Binding-site contacts:
Ligand atom NAT contacts residue HIS88 of chain 1.E at 3.4 Å (h-bond).
Ligand atom CAD contacts residue LEU65 of chain 1.E at 3.7 Å (hydrophobic).
Ligand atom CAF contacts residue GLU89 of chain 1.E at 3.5 Å.
Ligand atom CAD contacts residue ALA35 of chain 1.E at 3.7 Å (hydrophobic).
Ligand atom CAW contacts residue GLY91 of chain 1.E at 3.7 Å.
Ligand atom CAE contacts residue VAL16 of chain 1.E at 3.8 Å (hydrophobic).
Ligand atom CAA contacts residue ASN143 of chain 1.E at 3.6 Å.
Ligand atom CAC contacts residue LEU65 of chain 1.E at 3.7 Å (hydrophobic).
Ligand atom CAC contacts residue THR85 of chain 1.E at 3.8 Å.
Ligand atom CAF contacts residue GLY91 of chain 1.E at 3.1 Å.
Ligand atom CAY contacts residue LEU65 of chain 1.E at 3.8 Å (hydrophobic).
Ligand atom CAL contacts residue ALA35 of chain 1.E at 3.4 Å (hydrophobic).
Ligand atom CAH contacts residue GLY91 of chain 1.E at 3.5 Å.
Ligand atom CAD contacts residue THR85 of chain 1.E at 3.3 Å.
Ligand atom CAG contacts residue ASP95 of chain 1.E at 3.5 Å.
Ligand atom CAL contacts residue LEU145 of chain 1.E at 3.8 Å (hydrophobic).
Ligand atom CAB contacts residue ARG142 of chain 1.E at 3.6 Å.
Ligand atom NBE contacts residue LEU145 of chain 1.E at 3.3 Å.
Ligand atom CAJ contacts residue LEU145 of chain 1.E at 3.5 Å (hydrophobic).
Ligand atom CAB contacts residue ALA155 of chain 1.E at 3.8 Å (hydrophobic).
Ligand atom NAT contacts residue ALA35 of chain 1.E at 3.8 Å.
Ligand atom CBC contacts residue LEU145 of chain 1.E at 3.5 Å (hydrophobic).
Ligand atom NAS contacts residue VAL24 of chain 1.E at 3.7 Å.
Ligand atom CAM contacts residue HIS88 of chain 1.E at 3.3 Å.
Ligand atom CAG contacts residue VAL16 of chain 1.E at 3.8 Å (hydrophobic).
Ligand atom CAI contacts residue ALA155 of chain 1.E at 3.5 Å (hydrophobic).
Ligand atom CAG contacts residue GLY91 of chain 1.E at 3.8 Å.
Ligand atom CAE contacts residue GLY91 of chain 1.E at 3.5 Å.
Ligand atom CAE contacts residue ASP95 of chain 1.E at 3.6 Å.
Ligand atom CAV contacts residue GLY91 of chain 1.E at 3.2 Å.
Ligand atom CAX contacts residue GLY91 of chain 1.E at 3.8 Å.
Ligand atom CAF contacts residue HIS88 of chain 1.E at 3.4 Å.
Ligand atom CAF contacts residue TYR87 of chain 1.E at 3.8 Å (hydrophobic).
Ligand atom CAH contacts residue GLU89 of chain 1.E at 2.9 Å.
Ligand atom CAL contacts residue HIS86 of chain 1.E at 3.5 Å.
Ligand atom CAA contacts residue ALA155 of chain 1.E at 3.4 Å (hydrophobic).
Ligand atom CAM contacts residue TYR87 of chain 1.E at 3.9 Å (hydrophobic).
Ligand atom CAZ contacts residue ALA35 of chain 1.E at 3.8 Å (hydrophobic).
Ligand atom NAT contacts residue LEU145 of chain 1.E at 3.6 Å.
Ligand atom CAM contacts residue LEU145 of chain 1.E at 3.6 Å (hydrophobic).

Sequence of chain 1.E:
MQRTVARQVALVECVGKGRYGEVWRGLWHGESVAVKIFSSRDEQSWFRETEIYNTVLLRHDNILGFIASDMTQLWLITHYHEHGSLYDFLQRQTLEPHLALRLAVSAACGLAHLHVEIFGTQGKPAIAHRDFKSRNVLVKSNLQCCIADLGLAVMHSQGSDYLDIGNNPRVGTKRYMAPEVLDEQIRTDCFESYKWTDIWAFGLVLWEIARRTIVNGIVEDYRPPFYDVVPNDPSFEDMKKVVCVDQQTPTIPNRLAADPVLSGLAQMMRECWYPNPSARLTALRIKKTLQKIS

This small molecule binds to this protein.
Small molecule (SMILES): c1ccc2c(-c3cnn4cc(-c5ccc(N6CCNCC6)cc5)cnc34)ccnc2c1